The protein below binds the small molecule below.
Small molecule (SMILES): NC(=O)Nc1ccccc1

Sequence of chain 1.A:
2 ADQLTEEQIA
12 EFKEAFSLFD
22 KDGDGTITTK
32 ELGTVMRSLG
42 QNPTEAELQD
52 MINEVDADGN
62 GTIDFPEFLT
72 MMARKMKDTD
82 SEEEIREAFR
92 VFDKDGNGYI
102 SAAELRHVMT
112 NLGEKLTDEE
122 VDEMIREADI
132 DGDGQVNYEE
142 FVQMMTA

Binding-site contacts:
Ligand atom N2 contacts residue LEU75 of chain 1.C at 4.4 Å.
Ligand atom N1 contacts residue LEU40 of chain 1.A at 4.0 Å.
Ligand atom N1 contacts residue THR78 of chain 1.C at 4.4 Å.
Ligand atom C5 contacts residue THR71 of chain 1.C at 3.9 Å.
Ligand atom C5 contacts residue LEU75 of chain 1.C at 4.0 Å (hydrophobic).
Ligand atom C2 contacts residue LEU75 of chain 1.C at 4.4 Å (hydrophobic).
Ligand atom C2 contacts residue LEU40 of chain 1.A at 4.1 Å (hydrophobic).
Ligand atom C4 contacts residue ASP74 of chain 1.C at 4.4 Å.
Ligand atom C4 contacts residue LEU40 of chain 1.A at 4.2 Å (hydrophobic).
Ligand atom C4 contacts residue THR71 of chain 1.C at 4.4 Å.
Ligand atom C4 contacts residue LEU75 of chain 1.C at 3.8 Å (hydrophobic).
Ligand atom C7 contacts residue ASP74 of chain 1.C at 4.3 Å.
Ligand atom N1 contacts residue LEU75 of chain 1.C at 3.6 Å.
Ligand atom C5 contacts residue ASP74 of chain 1.C at 3.8 Å.

Sequence of chain 1.C:
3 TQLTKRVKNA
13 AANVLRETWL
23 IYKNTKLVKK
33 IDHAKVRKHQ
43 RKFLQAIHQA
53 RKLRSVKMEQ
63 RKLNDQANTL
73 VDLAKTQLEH